This small molecule binds to this protein.
Small molecule (SMILES): CC(=O)N[C@H]1[C@H](O[C@H]2[C@H](O)[C@@H](NC(C)=O)CO[C@@H]2CO)O[C@H](CO)[C@@H](O)[C@@H]1O

Binding-site contacts:
Ligand atom C4 contacts residue ASN1131 of chain 1.C at 4.2 Å.
Ligand atom C3 contacts residue ASN1131 of chain 1.C at 3.8 Å.
Ligand atom C2 contacts residue ASN1131 of chain 1.C at 2.5 Å.
Ligand atom C1 contacts residue ASN1131 of chain 1.C at 1.4 Å.
Ligand atom C7 contacts residue ASN1131 of chain 1.C at 3.5 Å.
Ligand atom O7 contacts residue ASN1131 of chain 1.C at 3.8 Å.
Ligand atom O5 contacts residue ASN1131 of chain 1.C at 2.4 Å (h-bond).
Ligand atom N2 contacts residue ASN1131 of chain 1.C at 2.9 Å (h-bond).
Ligand atom C5 contacts residue ASN1131 of chain 1.C at 3.7 Å.

Sequence of chain 1.C:
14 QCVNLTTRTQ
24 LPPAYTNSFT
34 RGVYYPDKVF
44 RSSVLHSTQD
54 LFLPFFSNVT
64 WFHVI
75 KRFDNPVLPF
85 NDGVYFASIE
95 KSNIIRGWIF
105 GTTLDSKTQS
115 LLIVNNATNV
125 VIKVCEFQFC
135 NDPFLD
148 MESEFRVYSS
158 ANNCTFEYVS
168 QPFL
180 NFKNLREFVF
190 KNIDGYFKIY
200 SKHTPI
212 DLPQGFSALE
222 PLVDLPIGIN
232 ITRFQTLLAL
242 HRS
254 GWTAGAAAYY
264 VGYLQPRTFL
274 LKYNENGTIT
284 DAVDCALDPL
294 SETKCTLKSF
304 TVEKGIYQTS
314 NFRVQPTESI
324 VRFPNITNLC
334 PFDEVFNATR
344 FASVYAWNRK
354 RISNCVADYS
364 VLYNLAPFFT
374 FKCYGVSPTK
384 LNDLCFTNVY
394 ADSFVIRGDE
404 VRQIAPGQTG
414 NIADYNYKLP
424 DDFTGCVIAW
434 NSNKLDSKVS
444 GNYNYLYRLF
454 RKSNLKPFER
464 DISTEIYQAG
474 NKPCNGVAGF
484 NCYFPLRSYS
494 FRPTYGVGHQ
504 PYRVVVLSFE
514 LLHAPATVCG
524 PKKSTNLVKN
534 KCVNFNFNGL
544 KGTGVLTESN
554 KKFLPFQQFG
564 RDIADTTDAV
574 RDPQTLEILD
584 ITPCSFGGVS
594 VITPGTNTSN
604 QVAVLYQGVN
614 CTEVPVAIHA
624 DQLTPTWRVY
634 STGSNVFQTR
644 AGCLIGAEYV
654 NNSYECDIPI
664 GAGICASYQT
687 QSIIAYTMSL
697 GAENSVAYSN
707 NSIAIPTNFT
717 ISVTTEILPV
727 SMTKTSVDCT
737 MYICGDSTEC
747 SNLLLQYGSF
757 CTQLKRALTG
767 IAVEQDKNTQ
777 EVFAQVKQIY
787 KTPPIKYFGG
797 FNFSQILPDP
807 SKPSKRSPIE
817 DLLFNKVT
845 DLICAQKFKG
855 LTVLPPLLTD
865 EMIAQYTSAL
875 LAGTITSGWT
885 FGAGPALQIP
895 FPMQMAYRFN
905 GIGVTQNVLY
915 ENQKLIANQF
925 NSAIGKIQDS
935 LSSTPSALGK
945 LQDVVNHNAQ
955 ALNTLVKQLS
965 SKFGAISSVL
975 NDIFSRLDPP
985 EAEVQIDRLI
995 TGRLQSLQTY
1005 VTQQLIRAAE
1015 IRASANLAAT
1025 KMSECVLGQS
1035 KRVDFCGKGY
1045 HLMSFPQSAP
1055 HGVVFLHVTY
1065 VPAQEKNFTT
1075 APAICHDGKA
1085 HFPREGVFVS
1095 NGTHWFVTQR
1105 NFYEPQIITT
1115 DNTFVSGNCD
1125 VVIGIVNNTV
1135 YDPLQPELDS